This small molecule binds to this protein.
Small molecule (SMILES): CC(=O)N[C@@H]1[C@@H](O)[C@H](O)[C@@H](CO)O[C@H]1O

Sequence of chain 3.A:
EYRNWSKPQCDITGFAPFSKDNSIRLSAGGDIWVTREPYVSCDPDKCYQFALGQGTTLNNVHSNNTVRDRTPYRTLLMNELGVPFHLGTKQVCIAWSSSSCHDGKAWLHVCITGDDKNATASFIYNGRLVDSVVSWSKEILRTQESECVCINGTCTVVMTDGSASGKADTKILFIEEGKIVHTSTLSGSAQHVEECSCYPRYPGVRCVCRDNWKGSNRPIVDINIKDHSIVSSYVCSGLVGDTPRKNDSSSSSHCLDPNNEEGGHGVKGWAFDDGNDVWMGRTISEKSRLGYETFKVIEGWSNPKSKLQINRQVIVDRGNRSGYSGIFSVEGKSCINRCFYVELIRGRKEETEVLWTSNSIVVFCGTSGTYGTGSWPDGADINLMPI

Binding-site contacts:
Ligand atom C5 contacts residue SER250 of chain 3.A at 3.8 Å.
Ligand atom O5 contacts residue ASN247 of chain 3.A at 2.5 Å (h-bond).
Ligand atom C3 contacts residue ASN247 of chain 3.A at 3.8 Å.
Ligand atom C1 contacts residue SER249 of chain 3.A at 4.1 Å.
Ligand atom C5 contacts residue ASN247 of chain 3.A at 3.8 Å.
Ligand atom O7 contacts residue ASN247 of chain 3.A at 4.3 Å.
Ligand atom N2 contacts residue ASN247 of chain 3.A at 2.9 Å (h-bond).
Ligand atom C6 contacts residue SER250 of chain 3.A at 4.2 Å.
Ligand atom C8 contacts residue ASN247 of chain 3.A at 3.8 Å.
Ligand atom C7 contacts residue SER249 of chain 3.A at 4.2 Å.
Ligand atom C8 contacts residue SER249 of chain 3.A at 2.9 Å.
Ligand atom C7 contacts residue ASN247 of chain 3.A at 3.5 Å.
Ligand atom O5 contacts residue SER250 of chain 3.A at 3.3 Å (h-bond).
Ligand atom C1 contacts residue SER250 of chain 3.A at 3.9 Å.
Ligand atom C1 contacts residue ASN247 of chain 3.A at 1.5 Å.
Ligand atom C2 contacts residue ASN247 of chain 3.A at 2.5 Å.
Ligand atom C4 contacts residue ASN247 of chain 3.A at 4.3 Å.